The small molecule below binds the protein below.
Small molecule (SMILES): CC(C)CCC[C@@H](C)[C@H]1CC[C@H]2[C@@H]3CC=C4C[C@@H](O)CC[C@]4(C)[C@H]3CC[C@]12C

Sequence of chain 1.F:
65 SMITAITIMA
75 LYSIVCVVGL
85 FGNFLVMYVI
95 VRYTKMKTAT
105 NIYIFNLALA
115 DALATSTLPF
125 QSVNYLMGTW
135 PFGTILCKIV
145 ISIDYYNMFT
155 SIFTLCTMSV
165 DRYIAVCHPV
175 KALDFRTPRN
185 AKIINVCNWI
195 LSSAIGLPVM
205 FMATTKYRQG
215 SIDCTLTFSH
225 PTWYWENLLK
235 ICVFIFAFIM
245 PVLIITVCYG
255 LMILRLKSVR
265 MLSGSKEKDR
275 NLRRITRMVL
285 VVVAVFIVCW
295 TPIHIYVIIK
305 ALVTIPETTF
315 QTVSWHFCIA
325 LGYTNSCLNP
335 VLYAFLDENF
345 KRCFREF

Binding-site contacts:
Ligand atom C11 contacts residue VAL190 of chain 1.F at 4.2 Å (hydrophobic).
Ligand atom C24 contacts residue TRP193 of chain 1.F at 4.5 Å (hydrophobic).
Ligand atom C18 contacts residue VAL190 of chain 1.F at 4.2 Å (hydrophobic).
Ligand atom C27 contacts residue TRP193 of chain 1.F at 3.7 Å (hydrophobic).
Ligand atom C18 contacts residue TRP193 of chain 1.F at 3.6 Å (hydrophobic).
Ligand atom C23 contacts residue TRP193 of chain 1.F at 3.6 Å (hydrophobic).
Ligand atom C6 contacts residue ASN110 of chain 1.F at 3.6 Å.
Ligand atom C6 contacts residue MET100 of chain 1.F at 4.4 Å (hydrophobic).
Ligand atom C27 contacts residue LEU117 of chain 1.F at 3.8 Å (hydrophobic).
Ligand atom C3 contacts residue LYS186 of chain 1.F at 4.4 Å.
Ligand atom C14 contacts residue ASN110 of chain 1.F at 4.3 Å.
Ligand atom C16 contacts residue LEU113 of chain 1.F at 4.1 Å (hydrophobic).
Ligand atom O1 contacts residue LYS186 of chain 1.F at 3.6 Å.
Ligand atom C5 contacts residue ASN110 of chain 1.F at 4.5 Å.
Ligand atom C15 contacts residue ASN110 of chain 1.F at 3.9 Å.
Ligand atom C7 contacts residue ASN110 of chain 1.F at 3.1 Å.
Ligand atom C19 contacts residue LYS186 of chain 1.F at 4.2 Å.
Ligand atom C23 contacts residue TYR150 of chain 1.F at 3.4 Å (hydrophobic).
Ligand atom C16 contacts residue TRP193 of chain 1.F at 4.2 Å (hydrophobic).
Ligand atom O1 contacts residue MET100 of chain 1.F at 4.2 Å.
Ligand atom C8 contacts residue ASN110 of chain 1.F at 3.6 Å.
Ligand atom C4 contacts residue ILE106 of chain 1.F at 4.0 Å (hydrophobic).
Ligand atom C27 contacts residue TYR150 of chain 1.F at 4.1 Å (hydrophobic).
Ligand atom C2 contacts residue LYS186 of chain 1.F at 4.1 Å.
Ligand atom C6 contacts residue PHE109 of chain 1.F at 3.8 Å (hydrophobic).
Ligand atom C4 contacts residue MET100 of chain 1.F at 3.8 Å (hydrophobic).
Ligand atom C15 contacts residue LEU113 of chain 1.F at 3.7 Å (hydrophobic).
Ligand atom C3 contacts residue MET100 of chain 1.F at 4.2 Å (hydrophobic).
Ligand atom C24 contacts residue TYR150 of chain 1.F at 3.5 Å (hydrophobic).
Ligand atom C7 contacts residue PHE109 of chain 1.F at 4.0 Å (hydrophobic).
Ligand atom C15 contacts residue TRP193 of chain 1.F at 4.0 Å (hydrophobic).
Ligand atom C20 contacts residue TRP193 of chain 1.F at 4.5 Å (hydrophobic).